Binding-site contacts:
Ligand atom O50 contacts residue ASN184 of chain 3.E at 2.8 Å (h-bond).
Ligand atom O59 contacts residue THR55 of chain 3.F at 3.3 Å.
Ligand atom F41 contacts residue LYS71 of chain 3.F at 2.9 Å.
Ligand atom F26 contacts residue ILE74 of chain 3.F at 3.3 Å.
Ligand atom C45 contacts residue ASN58 of chain 3.F at 3.4 Å.
Ligand atom F64 contacts residue LEU173 of chain 3.E at 3.3 Å.
Ligand atom N06 contacts residue ASN58 of chain 3.F at 2.9 Å (h-bond).
Ligand atom O51 contacts residue ASN75 of chain 3.F at 2.8 Å (h-bond).
Ligand atom O59 contacts residue ASN58 of chain 3.F at 2.8 Å (h-bond).
Ligand atom C58 contacts residue THR55 of chain 3.F at 3.3 Å.
Ligand atom O29 contacts residue GLN180 of chain 3.E at 3.4 Å (h-bond).
Ligand atom C36 contacts residue GLN68 of chain 3.F at 3.3 Å.
Ligand atom C23 contacts residue MET67 of chain 3.F at 3.4 Å (hydrophobic).
Ligand atom F52 contacts residue LYS183 of chain 3.E at 3.2 Å.
Ligand atom F53 contacts residue LEU173 of chain 3.E at 3.3 Å.
Ligand atom C08 contacts residue THR108 of chain 3.F at 3.4 Å.
Ligand atom C21 contacts residue ASN58 of chain 3.F at 3.3 Å.
Ligand atom C12 contacts residue ASN54 of chain 3.F at 3.3 Å.
Ligand atom F64 contacts residue TYR170 of chain 3.E at 3.2 Å.
Ligand atom F26 contacts residue LYS71 of chain 3.F at 3.2 Å.
Ligand atom N33 contacts residue ARG174 of chain 3.E at 3.3 Å.
Ligand atom F42 contacts residue ARG174 of chain 3.E at 3.2 Å.
Ligand atom O50 contacts residue GLN180 of chain 3.E at 3.2 Å.
Ligand atom N17 contacts residue LYS71 of chain 3.F at 3.4 Å.
Ligand atom C44 contacts residue ASN58 of chain 3.F at 3.2 Å.
Ligand atom F42 contacts residue GLN64 of chain 3.F at 3.4 Å.
Ligand atom F52 contacts residue GLN180 of chain 3.E at 3.0 Å.
Ligand atom O50 contacts residue LYS71 of chain 3.F at 3.2 Å (salt-bridge).
Ligand atom F27 contacts residue LEU57 of chain 3.F at 3.1 Å.
Ligand atom F53 contacts residue ARG174 of chain 3.E at 3.3 Å.
Ligand atom C18 contacts residue GLN180 of chain 3.E at 3.3 Å.
Ligand atom C12 contacts residue TYR131 of chain 3.F at 3.4 Å (hydrophobic).
Ligand atom O29 contacts residue LYS71 of chain 3.F at 2.8 Å (salt-bridge).
Ligand atom C11 contacts residue TYR131 of chain 3.F at 3.2 Å (hydrophobic).
Ligand atom N34 contacts residue ARG174 of chain 3.E at 3.4 Å.
Ligand atom F27 contacts residue MET67 of chain 3.F at 3.1 Å.
Ligand atom C39 contacts residue GLN64 of chain 3.F at 3.4 Å.
Ligand atom F63 contacts residue GLN180 of chain 3.E at 3.3 Å.
Ligand atom C16 contacts residue LYS71 of chain 3.F at 3.3 Å.
Ligand atom N43 contacts residue ASN58 of chain 3.F at 2.8 Å (h-bond).

Sequence of chain 3.E:
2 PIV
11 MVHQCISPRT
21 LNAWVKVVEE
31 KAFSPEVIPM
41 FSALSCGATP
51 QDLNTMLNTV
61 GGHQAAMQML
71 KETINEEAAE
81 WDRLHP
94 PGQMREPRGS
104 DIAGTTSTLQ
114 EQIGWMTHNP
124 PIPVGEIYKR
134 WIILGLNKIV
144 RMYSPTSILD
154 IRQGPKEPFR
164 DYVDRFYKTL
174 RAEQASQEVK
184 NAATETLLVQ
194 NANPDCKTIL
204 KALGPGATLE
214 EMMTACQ

Sequence of chain 3.F:
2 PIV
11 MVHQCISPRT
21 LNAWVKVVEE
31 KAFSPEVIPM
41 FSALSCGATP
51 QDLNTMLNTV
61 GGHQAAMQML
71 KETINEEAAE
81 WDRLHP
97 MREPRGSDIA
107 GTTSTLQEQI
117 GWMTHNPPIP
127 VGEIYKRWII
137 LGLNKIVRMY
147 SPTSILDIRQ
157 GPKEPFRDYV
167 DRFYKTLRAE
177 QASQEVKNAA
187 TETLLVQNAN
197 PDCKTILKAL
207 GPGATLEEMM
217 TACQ

This small molecule binds to this protein.
Small molecule (SMILES): CC(C)(C#Cc1ccc(-c2ccc(Cl)c3c(NS(C)(=O)=O)nn(CC(F)(F)F)c23)c([C@H](Cc2cc(F)cc(F)c2)NC(=O)Cn2nc(C(F)(F)F)c3c2C(F)(F)[C@@H]2C[C@H]32)n1)S(C)(=O)=O